This small molecule binds to this protein.
Small molecule (SMILES): O=C(O)[C@@H]1C[C@]2(C(=O)O)C=C[C@@H](O)[C@@H](C2)O1

Sequence of chain 1.D:
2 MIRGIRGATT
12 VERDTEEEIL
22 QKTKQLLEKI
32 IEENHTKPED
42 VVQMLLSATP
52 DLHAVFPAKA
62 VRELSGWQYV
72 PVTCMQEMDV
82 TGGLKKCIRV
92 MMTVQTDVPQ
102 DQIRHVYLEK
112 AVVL

Sequence of chain 1.E:
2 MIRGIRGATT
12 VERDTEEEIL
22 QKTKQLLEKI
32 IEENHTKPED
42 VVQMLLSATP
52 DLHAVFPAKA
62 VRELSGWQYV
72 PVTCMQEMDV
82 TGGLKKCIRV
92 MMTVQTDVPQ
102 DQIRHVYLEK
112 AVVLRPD

Binding-site contacts:
Ligand atom C2 contacts residue ALA59 of chain 1.D at 3.7 Å (hydrophobic).
Ligand atom C1 contacts residue ALA59 of chain 1.D at 4.1 Å (hydrophobic).
Ligand atom O7 contacts residue ARG90 of chain 1.E at 3.2 Å (salt-bridge).
Ligand atom C11 contacts residue LEU115 of chain 1.E at 3.8 Å (hydrophobic).
Ligand atom C11 contacts residue TYR108 of chain 1.E at 4.0 Å (hydrophobic).
Ligand atom O2 contacts residue ARG63 of chain 1.D at 3.2 Å (salt-bridge).
Ligand atom O3 contacts residue ARG90 of chain 1.E at 2.9 Å (salt-bridge).
Ligand atom C6 contacts residue PHE57 of chain 1.D at 3.5 Å (hydrophobic).
Ligand atom C5 contacts residue PHE57 of chain 1.D at 4.0 Å (hydrophobic).
Ligand atom C5 contacts residue ARG90 of chain 1.E at 3.9 Å.
Ligand atom C5 contacts residue GLU78 of chain 1.E at 3.8 Å.
Ligand atom C4 contacts residue THR74 of chain 1.D at 3.5 Å.
Ligand atom C8 contacts residue ARG90 of chain 1.E at 4.0 Å.
Ligand atom C2 contacts residue ARG7 of chain 1.E at 3.9 Å.
Ligand atom C3 contacts residue THR74 of chain 1.D at 3.4 Å.
Ligand atom O1 contacts residue ARG116 of chain 1.E at 4.0 Å.
Ligand atom C4 contacts residue CYS75 of chain 1.D at 3.9 Å (hydrophobic).
Ligand atom C3 contacts residue ARG7 of chain 1.E at 3.7 Å.
Ligand atom C10 contacts residue ARG63 of chain 1.D at 3.5 Å.
Ligand atom O1 contacts residue ARG63 of chain 1.D at 3.1 Å (salt-bridge).
Ligand atom C11 contacts residue ARG7 of chain 1.E at 3.4 Å.
Ligand atom O5 contacts residue THR74 of chain 1.D at 3.4 Å (h-bond).
Ligand atom C3 contacts residue CYS75 of chain 1.D at 3.8 Å (hydrophobic).
Ligand atom C3 contacts residue VAL73 of chain 1.D at 3.6 Å (hydrophobic).
Ligand atom O2 contacts residue ALA59 of chain 1.D at 3.7 Å.
Ligand atom O5 contacts residue GLU78 of chain 1.E at 2.7 Å (salt-bridge).
Ligand atom C3 contacts residue ALA59 of chain 1.D at 4.1 Å (hydrophobic).
Ligand atom O4 contacts residue TYR108 of chain 1.E at 2.9 Å (h-bond).
Ligand atom O3 contacts residue ARG7 of chain 1.E at 2.8 Å (salt-bridge).
Ligand atom C4 contacts residue ARG90 of chain 1.E at 3.9 Å.
Ligand atom C4 contacts residue GLU78 of chain 1.E at 3.4 Å.
Ligand atom O4 contacts residue ARG7 of chain 1.E at 3.1 Å (salt-bridge).
Ligand atom C8 contacts residue LEU115 of chain 1.E at 3.8 Å (hydrophobic).
Ligand atom O2 contacts residue LYS60 of chain 1.D at 3.6 Å.
Ligand atom O5 contacts residue CYS75 of chain 1.D at 2.9 Å (h-bond).
Ligand atom C10 contacts residue ALA59 of chain 1.D at 3.7 Å (hydrophobic).
Ligand atom C11 contacts residue ARG90 of chain 1.E at 3.8 Å.
Ligand atom C2 contacts residue VAL73 of chain 1.D at 3.8 Å (hydrophobic).
Ligand atom O3 contacts residue LEU115 of chain 1.E at 3.6 Å.
Ligand atom O1 contacts residue ALA59 of chain 1.D at 3.6 Å.